Sequence of chain 1.E:
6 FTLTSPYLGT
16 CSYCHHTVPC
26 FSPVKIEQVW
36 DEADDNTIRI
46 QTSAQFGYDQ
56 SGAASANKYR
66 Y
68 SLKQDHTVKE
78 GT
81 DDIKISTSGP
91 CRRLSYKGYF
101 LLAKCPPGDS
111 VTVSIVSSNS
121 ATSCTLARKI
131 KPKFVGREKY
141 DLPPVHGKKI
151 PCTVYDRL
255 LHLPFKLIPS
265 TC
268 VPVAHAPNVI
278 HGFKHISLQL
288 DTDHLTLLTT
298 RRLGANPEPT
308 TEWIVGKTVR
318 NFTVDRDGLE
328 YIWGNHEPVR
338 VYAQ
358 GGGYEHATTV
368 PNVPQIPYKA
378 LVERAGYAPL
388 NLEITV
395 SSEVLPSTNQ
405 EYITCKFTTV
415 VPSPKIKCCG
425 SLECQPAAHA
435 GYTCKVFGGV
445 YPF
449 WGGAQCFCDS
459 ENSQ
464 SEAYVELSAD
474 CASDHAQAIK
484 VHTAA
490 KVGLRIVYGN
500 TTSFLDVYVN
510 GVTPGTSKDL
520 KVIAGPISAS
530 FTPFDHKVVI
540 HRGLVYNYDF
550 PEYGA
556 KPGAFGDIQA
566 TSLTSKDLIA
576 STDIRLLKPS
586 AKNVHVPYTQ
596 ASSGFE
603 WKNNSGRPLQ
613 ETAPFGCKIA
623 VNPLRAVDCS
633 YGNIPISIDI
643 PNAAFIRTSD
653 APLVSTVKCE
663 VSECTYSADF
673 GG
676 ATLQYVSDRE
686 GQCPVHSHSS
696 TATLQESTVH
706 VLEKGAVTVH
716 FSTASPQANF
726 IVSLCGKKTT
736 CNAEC

This small molecule binds to this protein.
Small molecule (SMILES): CC(=O)N[C@H]1[C@H](O[C@H]2[C@H](O)[C@@H](NC(C)=O)CO[C@@H]2CO)O[C@H](CO)[C@@H](O[C@@H]2O[C@H](CO[C@H]3O[C@H](CO)[C@@H](O)[C@H](O)[C@@H]3O)[C@@H](O)[C@H](O[C@H]3O[C@H](CO)[C@@H](O)[C@H](O)[C@@H]3O)[C@@H]2O)[C@@H]1O

Sequence of chain 1.F:
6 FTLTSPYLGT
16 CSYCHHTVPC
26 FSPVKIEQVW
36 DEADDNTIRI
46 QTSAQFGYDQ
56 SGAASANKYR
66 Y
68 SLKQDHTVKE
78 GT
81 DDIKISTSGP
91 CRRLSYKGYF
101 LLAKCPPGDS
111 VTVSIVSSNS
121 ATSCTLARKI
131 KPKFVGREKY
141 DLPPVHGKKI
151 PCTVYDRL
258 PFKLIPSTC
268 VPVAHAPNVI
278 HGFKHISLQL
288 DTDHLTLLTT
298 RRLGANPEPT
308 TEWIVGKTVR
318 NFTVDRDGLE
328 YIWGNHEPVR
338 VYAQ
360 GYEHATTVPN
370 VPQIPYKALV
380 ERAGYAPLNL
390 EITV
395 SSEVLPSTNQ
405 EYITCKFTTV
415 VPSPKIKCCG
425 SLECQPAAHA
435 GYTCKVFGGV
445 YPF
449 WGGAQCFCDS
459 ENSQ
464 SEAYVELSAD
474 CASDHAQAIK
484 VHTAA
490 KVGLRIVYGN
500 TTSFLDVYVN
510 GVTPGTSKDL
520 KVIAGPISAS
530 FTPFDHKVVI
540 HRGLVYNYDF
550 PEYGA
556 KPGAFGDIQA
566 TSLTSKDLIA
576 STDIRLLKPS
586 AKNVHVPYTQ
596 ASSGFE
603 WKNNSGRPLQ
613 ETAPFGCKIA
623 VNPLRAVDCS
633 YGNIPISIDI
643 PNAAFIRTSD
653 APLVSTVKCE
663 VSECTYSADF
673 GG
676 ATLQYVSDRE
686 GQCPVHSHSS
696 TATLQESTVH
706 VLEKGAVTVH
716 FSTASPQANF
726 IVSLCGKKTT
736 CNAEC

Binding-site contacts:
Ligand atom C5 contacts residue MAN5 of chain 1.R at 3.9 Å.
Ligand atom O6 contacts residue ASN605 of chain 1.E at 4.3 Å.
Ligand atom C4 contacts residue MAN5 of chain 1.R at 3.6 Å.
Ligand atom C8 contacts residue ASN605 of chain 1.E at 3.8 Å.
Ligand atom C4 contacts residue BMA3 of chain 1.N at 3.6 Å.
Ligand atom O4 contacts residue TRP310 of chain 1.F at 3.3 Å (h-bond).
Ligand atom O6 contacts residue BMA3 of chain 1.N at 3.8 Å.
Ligand atom C1 contacts residue MAN5 of chain 1.R at 4.1 Å.
Ligand atom O7 contacts residue LYS131 of chain 1.E at 4.0 Å.
Ligand atom C1 contacts residue ASN605 of chain 1.E at 1.5 Å.
Ligand atom C5 contacts residue ASN605 of chain 1.E at 3.7 Å.
Ligand atom C2 contacts residue MAN5 of chain 1.R at 3.7 Å.
Ligand atom O5 contacts residue MAN5 of chain 1.R at 4.4 Å.
Ligand atom C3 contacts residue MAN5 of chain 1.R at 2.8 Å.
Ligand atom C2 contacts residue ASN605 of chain 1.E at 2.4 Å.
Ligand atom C6 contacts residue BMA3 of chain 1.N at 3.8 Å.
Ligand atom O4 contacts residue BMA3 of chain 1.N at 2.6 Å (h-bond).
Ligand atom C8 contacts residue LYS131 of chain 1.E at 3.2 Å.
Ligand atom C7 contacts residue ASN605 of chain 1.E at 3.5 Å.
Ligand atom C2 contacts residue MAN5 of chain 1.R at 3.9 Å.
Ligand atom O3 contacts residue MAN5 of chain 1.R at 2.9 Å (h-bond).
Ligand atom O7 contacts residue ASN605 of chain 1.E at 4.2 Å.
Ligand atom C5 contacts residue TRP310 of chain 1.F at 4.3 Å (hydrophobic).
Ligand atom C3 contacts residue ASN605 of chain 1.E at 3.8 Å.
Ligand atom C5 contacts residue BMA3 of chain 1.N at 3.7 Å.
Ligand atom C7 contacts residue LYS131 of chain 1.E at 4.0 Å.
Ligand atom O6 contacts residue MAN5 of chain 1.R at 3.3 Å (h-bond).
Ligand atom O4 contacts residue MAN5 of chain 1.R at 3.1 Å (h-bond).
Ligand atom O2 contacts residue MAN5 of chain 1.R at 3.1 Å (h-bond).
Ligand atom C4 contacts residue TRP310 of chain 1.F at 4.4 Å (hydrophobic).
Ligand atom C4 contacts residue ASN605 of chain 1.E at 4.1 Å.
Ligand atom O5 contacts residue ASN605 of chain 1.E at 2.4 Å (h-bond).
Ligand atom C6 contacts residue TRP310 of chain 1.F at 4.4 Å (hydrophobic).
Ligand atom O3 contacts residue BMA3 of chain 1.N at 3.5 Å (h-bond).
Ligand atom N2 contacts residue ASN605 of chain 1.E at 3.0 Å (h-bond).
Ligand atom O4 contacts residue GLU309 of chain 1.F at 4.3 Å.
Ligand atom C3 contacts residue BMA3 of chain 1.N at 3.5 Å.
Ligand atom C1 contacts residue MAN5 of chain 1.R at 3.4 Å.